The small molecule below binds the protein below.
Small molecule (SMILES): C=CCNC(=O)Nc1nc2cc(-c3cccnc3)c(OCCN3CCOCC3)nc2s1

Binding-site contacts:
Ligand atom N30 contacts residue ARG140 of chain 1.A at 3.4 Å (salt-bridge).
Ligand atom C8 contacts residue THR172 of chain 1.A at 4.0 Å.
Ligand atom N4 contacts residue ASN51 of chain 1.A at 3.8 Å.
Ligand atom C31 contacts residue ARG140 of chain 1.A at 3.7 Å.
Ligand atom C27 contacts residue ARG81 of chain 1.A at 3.5 Å.
Ligand atom N9 contacts residue GLU55 of chain 1.A at 3.6 Å.
Ligand atom C31 contacts residue ARG81 of chain 1.A at 3.8 Å.
Ligand atom C2 contacts residue VAL76 of chain 1.A at 3.8 Å (hydrophobic).
Ligand atom C13 contacts residue PRO84 of chain 1.A at 3.7 Å (hydrophobic).
Ligand atom O17 contacts residue PRO84 of chain 1.A at 3.4 Å.
Ligand atom C10 contacts residue GLU55 of chain 1.A at 3.6 Å.
Ligand atom N4 contacts residue ASP78 of chain 1.A at 2.8 Å (salt-bridge).
Ligand atom O6 contacts residue ASN51 of chain 1.A at 3.4 Å.
Ligand atom C1 contacts residue VAL76 of chain 1.A at 3.3 Å (hydrophobic).
Ligand atom C26 contacts residue ARG81 of chain 1.A at 3.9 Å.
Ligand atom C15 contacts residue MET83 of chain 1.A at 3.8 Å (hydrophobic).
Ligand atom N30 contacts residue ARG81 of chain 1.A at 3.9 Å.
Ligand atom C18 contacts residue PRO84 of chain 1.A at 4.0 Å (hydrophobic).
Ligand atom C28 contacts residue ARG81 of chain 1.A at 3.5 Å.
Ligand atom C11 contacts residue GLY82 of chain 1.A at 3.9 Å.
Ligand atom C3 contacts residue ALA52 of chain 1.A at 3.8 Å (hydrophobic).
Ligand atom C12 contacts residue PRO84 of chain 1.A at 4.0 Å (hydrophobic).
Ligand atom C11 contacts residue GLU55 of chain 1.A at 3.4 Å.
Ligand atom N7 contacts residue ASN51 of chain 1.A at 4.0 Å.
Ligand atom N30 contacts residue GLY82 of chain 1.A at 4.0 Å.
Ligand atom N7 contacts residue THR172 of chain 1.A at 3.9 Å.
Ligand atom C1 contacts residue THR172 of chain 1.A at 3.1 Å.
Ligand atom N4 contacts residue ALA52 of chain 1.A at 3.5 Å (h-bond).
Ligand atom C5 contacts residue ASP78 of chain 1.A at 3.2 Å.
Ligand atom C1 contacts residue ASP78 of chain 1.A at 3.7 Å.
Ligand atom C8 contacts residue ASP78 of chain 1.A at 3.9 Å.
Ligand atom C3 contacts residue ILE48 of chain 1.A at 3.4 Å (hydrophobic).
Ligand atom S16 contacts residue MET83 of chain 1.A at 3.7 Å.
Ligand atom C31 contacts residue GLY82 of chain 1.A at 3.2 Å.
Ligand atom C5 contacts residue ASN51 of chain 1.A at 3.8 Å.
Ligand atom N7 contacts residue ASP78 of chain 1.A at 2.7 Å (salt-bridge).
Ligand atom C2 contacts residue VAL174 of chain 1.A at 3.7 Å (hydrophobic).
Ligand atom N9 contacts residue THR172 of chain 1.A at 3.9 Å.
Ligand atom C29 contacts residue ARG81 of chain 1.A at 3.8 Å.
Ligand atom C2 contacts residue ILE48 of chain 1.A at 3.6 Å (hydrophobic).

Sequence of chain 1.A:
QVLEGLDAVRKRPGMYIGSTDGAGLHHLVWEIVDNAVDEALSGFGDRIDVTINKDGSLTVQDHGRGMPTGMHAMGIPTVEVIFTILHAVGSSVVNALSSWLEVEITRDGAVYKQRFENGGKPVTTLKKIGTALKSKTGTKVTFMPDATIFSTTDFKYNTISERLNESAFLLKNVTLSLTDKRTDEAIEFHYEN